A small-molecule ligand and the protein it binds are described below.
Small molecule (SMILES): CCCCCCCCCCOCCO[C@H]1O[C@H](CO)[C@@H](O)[C@H](O)[C@@H]1O

Sequence of chain 1.I:
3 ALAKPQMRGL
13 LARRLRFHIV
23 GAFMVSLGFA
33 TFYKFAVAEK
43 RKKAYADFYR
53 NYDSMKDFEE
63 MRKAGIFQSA

Sequence of chain 1.B:
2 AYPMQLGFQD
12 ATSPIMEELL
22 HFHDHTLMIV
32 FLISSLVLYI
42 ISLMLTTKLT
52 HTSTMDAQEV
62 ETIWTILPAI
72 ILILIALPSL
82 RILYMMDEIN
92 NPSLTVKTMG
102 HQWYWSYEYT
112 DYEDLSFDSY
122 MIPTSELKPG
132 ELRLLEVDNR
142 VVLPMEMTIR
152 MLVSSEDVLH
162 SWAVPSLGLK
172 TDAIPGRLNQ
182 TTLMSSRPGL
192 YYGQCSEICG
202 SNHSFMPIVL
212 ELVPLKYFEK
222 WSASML

Binding-site contacts:
Ligand atom C57 contacts residue ILE30 of chain 1.B at 4.1 Å (hydrophobic).
Ligand atom C57 contacts residue HIS26 of chain 1.B at 3.5 Å.
Ligand atom C6 contacts residue LYS36 of chain 1.I at 3.8 Å.
Ligand atom O5 contacts residue LYS36 of chain 1.I at 3.2 Å (salt-bridge).
Ligand atom C3 contacts residue LYS36 of chain 1.I at 3.9 Å.
Ligand atom C19 contacts residue LEU33 of chain 1.B at 4.0 Å (hydrophobic).
Ligand atom O61 contacts residue LYS36 of chain 1.I at 3.3 Å.
Ligand atom O61 contacts residue HIS26 of chain 1.B at 3.7 Å.
Ligand atom C3 contacts residue HIS26 of chain 1.B at 4.2 Å.
Ligand atom O61 contacts residue MET29 of chain 1.B at 2.9 Å (h-bond).
Ligand atom O5 contacts residue MET29 of chain 1.B at 3.5 Å (h-bond).
Ligand atom O7 contacts residue HIS26 of chain 1.B at 3.0 Å.
Ligand atom O49 contacts residue LYS36 of chain 1.I at 3.0 Å (salt-bridge).
Ligand atom C4 contacts residue HIS26 of chain 1.B at 4.2 Å.
Ligand atom C4 contacts residue MET29 of chain 1.B at 4.2 Å (hydrophobic).
Ligand atom C4 contacts residue LYS36 of chain 1.I at 3.9 Å.
Ligand atom C18 contacts residue LEU33 of chain 1.B at 4.2 Å (hydrophobic).
Ligand atom O22 contacts residue LEU29 of chain 1.I at 4.5 Å.
Ligand atom C57 contacts residue MET29 of chain 1.B at 3.4 Å (hydrophobic).
Ligand atom C57 contacts residue LYS36 of chain 1.I at 4.2 Å.
Ligand atom C1 contacts residue LYS36 of chain 1.I at 4.0 Å.